Sequence of chain 1.S:
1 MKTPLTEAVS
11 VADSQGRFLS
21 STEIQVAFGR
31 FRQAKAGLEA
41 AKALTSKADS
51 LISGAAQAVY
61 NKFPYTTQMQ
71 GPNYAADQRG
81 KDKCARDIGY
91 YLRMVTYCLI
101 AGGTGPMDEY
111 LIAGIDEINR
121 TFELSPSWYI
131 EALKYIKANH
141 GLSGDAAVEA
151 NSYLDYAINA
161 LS

This small molecule binds to this protein.
Small molecule (SMILES): C=CC1=C(C)/C(=C/c2[nH]c(/C=C3\N=C(/C=C4\NC(=O)C(C)=C4C=C)C(C)=C3CCC(=O)O)c(CCC(=O)O)c2C)NC1=O

Binding-site contacts:
Ligand atom C2B contacts residue ASP39 of chain 1.R at 3.6 Å.
Ligand atom CMD contacts residue PRO150 of chain 1.R at 3.4 Å (hydrophobic).
Ligand atom C2D contacts residue THR149 of chain 1.R at 3.2 Å.
Ligand atom C4B contacts residue PHE28 of chain 1.Q at 3.4 Å (hydrophobic).
Ligand atom CMB contacts residue VAL148 of chain 1.S at 3.3 Å (hydrophobic).
Ligand atom NB contacts residue ASP145 of chain 1.S at 3.5 Å (salt-bridge).
Ligand atom CBC contacts residue CYS153 of chain 1.R at 2.2 Å (hydrophobic).
Ligand atom CHD contacts residue ILE148 of chain 1.R at 3.3 Å (hydrophobic).
Ligand atom C4C contacts residue CYS153 of chain 1.R at 3.5 Å (hydrophobic).
Ligand atom C2B contacts residue VAL148 of chain 1.S at 3.5 Å (hydrophobic).
Ligand atom C3C contacts residue CYS153 of chain 1.R at 3.2 Å (hydrophobic).
Ligand atom NC contacts residue THR149 of chain 1.R at 3.2 Å (h-bond).
Ligand atom C2C contacts residue CYS153 of chain 1.R at 2.8 Å (hydrophobic).
Ligand atom NA contacts residue ASP39 of chain 1.R at 2.8 Å (salt-bridge).
Ligand atom C1D contacts residue THR149 of chain 1.R at 3.6 Å.
Ligand atom OC contacts residue CYS153 of chain 1.R at 3.3 Å (h-bond).
Ligand atom NB contacts residue PHE28 of chain 1.Q at 3.2 Å.
Ligand atom CAA contacts residue ASN35 of chain 1.R at 3.1 Å.
Ligand atom C4A contacts residue ASP39 of chain 1.R at 3.6 Å.
Ligand atom CHD contacts residue ASP39 of chain 1.R at 3.3 Å.
Ligand atom ND contacts residue ASP39 of chain 1.R at 2.8 Å (salt-bridge).
Ligand atom C2A contacts residue ASN35 of chain 1.R at 3.4 Å.
Ligand atom OB contacts residue GLN33 of chain 1.S at 3.3 Å (h-bond).
Ligand atom CMD contacts residue THR149 of chain 1.R at 2.9 Å.
Ligand atom C1C contacts residue CYS153 of chain 1.R at 2.9 Å (hydrophobic).
Ligand atom C1A contacts residue ASN35 of chain 1.R at 3.6 Å.
Ligand atom CGA contacts residue THR149 of chain 1.R at 3.5 Å.
Ligand atom CMB contacts residue ASP39 of chain 1.R at 2.7 Å.
Ligand atom O1D contacts residue ASN35 of chain 1.R at 3.3 Å (h-bond).
Ligand atom CMD contacts residue GLY151 of chain 1.R at 3.4 Å.
Ligand atom OB contacts residue PHE28 of chain 1.Q at 3.0 Å.
Ligand atom O2D contacts residue ASN35 of chain 1.R at 3.4 Å.
Ligand atom CMA contacts residue ASP145 of chain 1.S at 3.2 Å.
Ligand atom CAC contacts residue CYS153 of chain 1.R at 2.8 Å (hydrophobic).
Ligand atom O1A contacts residue THR149 of chain 1.R at 2.3 Å (h-bond).
Ligand atom OC contacts residue GLY151 of chain 1.R at 2.6 Å (h-bond).
Ligand atom NC contacts residue CYS153 of chain 1.R at 3.4 Å (h-bond).
Ligand atom CHB contacts residue ASP39 of chain 1.R at 3.0 Å.
Ligand atom C3C contacts residue ILE148 of chain 1.R at 3.5 Å (hydrophobic).
Ligand atom C1D contacts residue ASP39 of chain 1.R at 3.5 Å.

Sequence of chain 1.R:
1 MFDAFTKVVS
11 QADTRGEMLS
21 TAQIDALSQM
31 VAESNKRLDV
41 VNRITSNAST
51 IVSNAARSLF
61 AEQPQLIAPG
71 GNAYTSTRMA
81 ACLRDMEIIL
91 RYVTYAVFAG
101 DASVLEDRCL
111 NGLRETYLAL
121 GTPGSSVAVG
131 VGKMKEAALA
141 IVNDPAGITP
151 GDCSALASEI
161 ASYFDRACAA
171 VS

Sequence of chain 1.Q:
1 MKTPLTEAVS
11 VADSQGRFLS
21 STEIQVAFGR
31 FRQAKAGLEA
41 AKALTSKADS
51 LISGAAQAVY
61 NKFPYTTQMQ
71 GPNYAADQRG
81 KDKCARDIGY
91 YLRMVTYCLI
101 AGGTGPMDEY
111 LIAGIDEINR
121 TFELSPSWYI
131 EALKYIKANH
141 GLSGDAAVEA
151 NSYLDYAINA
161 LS